Sequence of chain 4.E:
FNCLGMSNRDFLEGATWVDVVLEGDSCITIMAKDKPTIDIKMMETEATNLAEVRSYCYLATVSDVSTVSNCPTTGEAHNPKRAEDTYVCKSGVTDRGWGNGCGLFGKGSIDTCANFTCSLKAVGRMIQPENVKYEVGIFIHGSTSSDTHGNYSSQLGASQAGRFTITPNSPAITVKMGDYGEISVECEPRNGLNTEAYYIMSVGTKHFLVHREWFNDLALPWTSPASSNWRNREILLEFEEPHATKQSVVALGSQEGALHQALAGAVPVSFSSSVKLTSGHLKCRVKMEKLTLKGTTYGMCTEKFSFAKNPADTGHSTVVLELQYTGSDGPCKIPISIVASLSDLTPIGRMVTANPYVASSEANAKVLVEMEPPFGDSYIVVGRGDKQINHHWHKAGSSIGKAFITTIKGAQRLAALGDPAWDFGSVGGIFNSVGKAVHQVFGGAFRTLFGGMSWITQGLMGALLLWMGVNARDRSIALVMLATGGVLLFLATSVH

A protein and the small-molecule ligand that binds it are described below.
Small molecule (SMILES): CC(=O)N[C@@H]1[C@@H](O)[C@H](O)[C@@H](CO)O[C@H]1O

Binding-site contacts:
Ligand atom O7 contacts residue ASP67 of chain 4.E at 3.5 Å (salt-bridge).
Ligand atom N2 contacts residue ASN118 of chain 4.E at 2.9 Å (h-bond).
Ligand atom N2 contacts residue TYR90 of chain 4.E at 4.4 Å.
Ligand atom C2 contacts residue ASN118 of chain 4.E at 2.5 Å.
Ligand atom C5 contacts residue THR89 of chain 4.E at 4.2 Å.
Ligand atom C8 contacts residue ASP67 of chain 4.E at 4.0 Å.
Ligand atom C6 contacts residue THR120 of chain 4.E at 3.4 Å.
Ligand atom C1 contacts residue THR89 of chain 4.E at 4.4 Å.
Ligand atom O6 contacts residue PHE119 of chain 4.E at 4.0 Å.
Ligand atom C7 contacts residue ASP67 of chain 4.E at 3.9 Å.
Ligand atom C5 contacts residue THR120 of chain 4.E at 4.0 Å.
Ligand atom C3 contacts residue ASN118 of chain 4.E at 3.8 Å.
Ligand atom C6 contacts residue PHE119 of chain 4.E at 3.8 Å (hydrophobic).
Ligand atom O5 contacts residue THR120 of chain 4.E at 3.4 Å (h-bond).
Ligand atom C6 contacts residue THR89 of chain 4.E at 4.2 Å.
Ligand atom C8 contacts residue ASN118 of chain 4.E at 4.4 Å.
Ligand atom C5 contacts residue ASN118 of chain 4.E at 3.6 Å.
Ligand atom C8 contacts residue TYR90 of chain 4.E at 3.8 Å (hydrophobic).
Ligand atom O5 contacts residue THR89 of chain 4.E at 4.3 Å.
Ligand atom O6 contacts residue THR120 of chain 4.E at 2.5 Å (h-bond).
Ligand atom C7 contacts residue ASN118 of chain 4.E at 3.1 Å.
Ligand atom C7 contacts residue TYR90 of chain 4.E at 4.1 Å (hydrophobic).
Ligand atom O5 contacts residue PHE119 of chain 4.E at 3.8 Å.
Ligand atom C1 contacts residue SER66 of chain 4.E at 4.5 Å.
Ligand atom C1 contacts residue ASN118 of chain 4.E at 1.4 Å.
Ligand atom C5 contacts residue PHE119 of chain 4.E at 4.4 Å (hydrophobic).
Ligand atom O5 contacts residue SER66 of chain 4.E at 4.4 Å.
Ligand atom O7 contacts residue ASN118 of chain 4.E at 3.0 Å (h-bond).
Ligand atom O5 contacts residue ASN118 of chain 4.E at 2.3 Å (h-bond).
Ligand atom O7 contacts residue SER66 of chain 4.E at 3.5 Å.
Ligand atom C4 contacts residue ASN118 of chain 4.E at 4.2 Å.